Binding-site contacts:
Ligand atom C3 contacts residue ASN79 of chain 1.E at 3.8 Å.
Ligand atom C7 contacts residue ASN99 of chain 1.E at 4.2 Å.
Ligand atom C1 contacts residue NAG1 of chain 1.DA at 4.4 Å.
Ligand atom C3 contacts residue NAG1 of chain 1.DA at 4.4 Å.
Ligand atom C7 contacts residue ASN79 of chain 1.E at 3.9 Å.
Ligand atom C6 contacts residue ASN79 of chain 1.E at 4.3 Å.
Ligand atom C5 contacts residue ASN79 of chain 1.E at 3.6 Å.
Ligand atom N2 contacts residue ASN99 of chain 1.E at 3.7 Å.
Ligand atom C4 contacts residue NAG1 of chain 1.DA at 4.2 Å.
Ligand atom O6 contacts residue THR77 of chain 1.E at 3.5 Å (h-bond).
Ligand atom O7 contacts residue TRP227 of chain 1.E at 4.4 Å.
Ligand atom C2 contacts residue TRP24 of chain 1.B at 3.6 Å (hydrophobic).
Ligand atom C2 contacts residue ASN79 of chain 1.E at 2.5 Å.
Ligand atom C8 contacts residue ASN99 of chain 1.E at 3.6 Å.
Ligand atom C1 contacts residue GLU76 of chain 1.E at 3.9 Å.
Ligand atom C5 contacts residue NAG1 of chain 1.DA at 4.2 Å.
Ligand atom C6 contacts residue TRP24 of chain 1.B at 4.0 Å (hydrophobic).
Ligand atom C2 contacts residue ASN99 of chain 1.E at 4.4 Å.
Ligand atom C8 contacts residue TRP227 of chain 1.E at 3.5 Å (hydrophobic).
Ligand atom N2 contacts residue TRP24 of chain 1.B at 3.4 Å.
Ligand atom O3 contacts residue TRP24 of chain 1.B at 4.3 Å.
Ligand atom C1 contacts residue ASN79 of chain 1.E at 1.4 Å.
Ligand atom C2 contacts residue NAG1 of chain 1.DA at 4.3 Å.
Ligand atom C4 contacts residue TRP24 of chain 1.B at 4.3 Å (hydrophobic).
Ligand atom C1 contacts residue MET80 of chain 1.E at 4.2 Å (hydrophobic).
Ligand atom O6 contacts residue GLU76 of chain 1.E at 4.3 Å.
Ligand atom N2 contacts residue ASN79 of chain 1.E at 2.9 Å (h-bond).
Ligand atom O5 contacts residue GLU76 of chain 1.E at 3.6 Å.
Ligand atom O7 contacts residue NAG1 of chain 1.DA at 2.3 Å (h-bond).
Ligand atom C3 contacts residue TRP24 of chain 1.B at 3.4 Å (hydrophobic).
Ligand atom C5 contacts residue TRP24 of chain 1.B at 4.3 Å (hydrophobic).
Ligand atom N2 contacts residue NAG1 of chain 1.DA at 4.3 Å.
Ligand atom C1 contacts residue ASN99 of chain 1.E at 4.4 Å.
Ligand atom C7 contacts residue TRP227 of chain 1.E at 4.3 Å (hydrophobic).
Ligand atom C4 contacts residue ASN79 of chain 1.E at 4.3 Å.
Ligand atom O5 contacts residue ASN79 of chain 1.E at 2.4 Å (h-bond).
Ligand atom C1 contacts residue TRP24 of chain 1.B at 3.6 Å (hydrophobic).
Ligand atom C7 contacts residue NAG1 of chain 1.DA at 3.5 Å.
Ligand atom O6 contacts residue ASN79 of chain 1.E at 3.7 Å.
Ligand atom O4 contacts residue NAG1 of chain 1.DA at 3.4 Å (h-bond).

Sequence of chain 1.B:
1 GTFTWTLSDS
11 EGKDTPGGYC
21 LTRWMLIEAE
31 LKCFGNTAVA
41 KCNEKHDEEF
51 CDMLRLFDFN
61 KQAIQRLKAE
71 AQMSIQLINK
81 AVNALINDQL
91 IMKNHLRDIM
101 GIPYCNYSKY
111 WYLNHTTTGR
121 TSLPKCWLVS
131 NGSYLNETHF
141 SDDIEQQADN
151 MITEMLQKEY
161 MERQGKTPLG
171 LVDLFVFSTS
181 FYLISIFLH

Sequence of chain 1.E:
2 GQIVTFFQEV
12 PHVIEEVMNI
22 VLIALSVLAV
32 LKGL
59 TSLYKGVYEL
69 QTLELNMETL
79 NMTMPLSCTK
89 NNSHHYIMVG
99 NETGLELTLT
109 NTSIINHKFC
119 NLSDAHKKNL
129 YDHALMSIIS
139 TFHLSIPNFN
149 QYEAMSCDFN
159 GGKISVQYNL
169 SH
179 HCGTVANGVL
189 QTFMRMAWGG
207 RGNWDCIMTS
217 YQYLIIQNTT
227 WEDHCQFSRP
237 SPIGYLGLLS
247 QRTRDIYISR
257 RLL

The small molecule below binds the protein below.
Small molecule (SMILES): CC(=O)N[C@H]1[C@H](O[C@H]2[C@H](O)[C@@H](NC(C)=O)CO[C@@H]2CO)O[C@H](CO)[C@@H](O)[C@@H]1O